Sequence of chain 1.E:
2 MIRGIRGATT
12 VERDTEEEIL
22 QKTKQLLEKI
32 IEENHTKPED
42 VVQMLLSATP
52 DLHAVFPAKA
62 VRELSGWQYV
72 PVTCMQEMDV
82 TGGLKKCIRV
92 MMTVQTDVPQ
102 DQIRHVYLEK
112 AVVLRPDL

Binding-site contacts:
Ligand atom O'L contacts residue ARG90 of chain 1.F at 3.1 Å (salt-bridge).
Ligand atom C2' contacts residue LEU115 of chain 1.F at 3.7 Å (hydrophobic).
Ligand atom C3 contacts residue GLU78 of chain 1.F at 4.2 Å.
Ligand atom C6 contacts residue VAL73 of chain 1.E at 3.8 Å (hydrophobic).
Ligand atom O1' contacts residue LEU115 of chain 1.F at 3.2 Å.
Ligand atom O4 contacts residue THR74 of chain 1.E at 3.4 Å (h-bond).
Ligand atom O1' contacts residue ARG90 of chain 1.F at 2.9 Å (salt-bridge).
Ligand atom O4 contacts residue ARG90 of chain 1.F at 4.0 Å.
Ligand atom C1' contacts residue LEU115 of chain 1.F at 3.9 Å (hydrophobic).
Ligand atom O'M contacts residue TYR108 of chain 1.F at 3.0 Å (h-bond).
Ligand atom C2' contacts residue TYR108 of chain 1.F at 3.8 Å (hydrophobic).
Ligand atom C2 contacts residue PHE57 of chain 1.E at 3.4 Å (hydrophobic).
Ligand atom O'L contacts residue LEU115 of chain 1.F at 3.4 Å.
Ligand atom O71 contacts residue ALA59 of chain 1.E at 3.6 Å.
Ligand atom O72 contacts residue LYS60 of chain 1.E at 3.6 Å.
Ligand atom C2' contacts residue ARG90 of chain 1.F at 3.9 Å.
Ligand atom C5 contacts residue VAL73 of chain 1.E at 3.7 Å (hydrophobic).
Ligand atom O4 contacts residue GLU78 of chain 1.F at 2.7 Å (salt-bridge).
Ligand atom C5 contacts residue CYS75 of chain 1.E at 3.9 Å (hydrophobic).
Ligand atom O'L contacts residue TYR108 of chain 1.F at 3.7 Å.
Ligand atom C6 contacts residue ALA59 of chain 1.E at 4.2 Å (hydrophobic).
Ligand atom C4 contacts residue GLU78 of chain 1.F at 3.4 Å.
Ligand atom O4 contacts residue CYS75 of chain 1.E at 2.8 Å (h-bond).
Ligand atom C4 contacts residue THR74 of chain 1.E at 3.9 Å.
Ligand atom O'L contacts residue ARG7 of chain 1.F at 2.8 Å (salt-bridge).
Ligand atom C5 contacts residue THR74 of chain 1.E at 3.5 Å.
Ligand atom C4 contacts residue ARG90 of chain 1.F at 3.5 Å.
Ligand atom C7 contacts residue ALA59 of chain 1.E at 3.5 Å (hydrophobic).
Ligand atom O72 contacts residue ALA59 of chain 1.E at 3.5 Å.
Ligand atom C2' contacts residue ARG7 of chain 1.F at 3.4 Å.
Ligand atom C4 contacts residue CYS75 of chain 1.E at 3.9 Å (hydrophobic).
Ligand atom C6 contacts residue ARG7 of chain 1.F at 3.7 Å.
Ligand atom C1 contacts residue ALA59 of chain 1.E at 4.2 Å (hydrophobic).
Ligand atom C3 contacts residue CYS75 of chain 1.E at 3.9 Å (hydrophobic).
Ligand atom O'M contacts residue ARG7 of chain 1.F at 3.3 Å (salt-bridge).
Ligand atom C1' contacts residue ARG90 of chain 1.F at 3.8 Å.
Ligand atom O'M contacts residue ARG116 of chain 1.F at 3.5 Å.
Ligand atom O'M contacts residue LEU115 of chain 1.F at 4.1 Å.
Ligand atom C5 contacts residue ARG7 of chain 1.F at 3.6 Å.
Ligand atom C3 contacts residue PHE57 of chain 1.E at 3.4 Å (hydrophobic).

This small molecule binds to this protein.
Small molecule (SMILES): O=C(O)C(=O)CC1(C(=O)O)C=CC(O)C=C1

Sequence of chain 1.F:
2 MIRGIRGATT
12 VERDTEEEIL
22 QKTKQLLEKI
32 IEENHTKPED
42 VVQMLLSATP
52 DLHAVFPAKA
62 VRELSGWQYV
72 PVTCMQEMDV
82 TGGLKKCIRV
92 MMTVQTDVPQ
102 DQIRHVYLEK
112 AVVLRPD